A small-molecule ligand and the protein it binds are described below.
Small molecule (SMILES): Nc1ncnc2c1ncn2[C@@H]1O[C@H](CO)[C@@H](O)[C@H]1O

Binding-site contacts:
Ligand atom C5 contacts residue GLY101 of chain 1.B at 4.0 Å.
Ligand atom C2 contacts residue MET188 of chain 1.B at 3.5 Å (hydrophobic).
Ligand atom O5' contacts residue MET73 of chain 1.B at 4.0 Å.
Ligand atom N7 contacts residue GLY101 of chain 1.B at 3.5 Å (h-bond).
Ligand atom N6 contacts residue CYS214 of chain 1.B at 4.0 Å.
Ligand atom C5' contacts residue HIS13 of chain 1.C at 3.4 Å.
Ligand atom C2 contacts residue PHE168 of chain 1.B at 3.9 Å (hydrophobic).
Ligand atom N3 contacts residue MET188 of chain 1.B at 3.3 Å.
Ligand atom N3 contacts residue PHE168 of chain 1.B at 3.9 Å.
Ligand atom O3' contacts residue GLU189 of chain 1.B at 2.5 Å (salt-bridge).
Ligand atom C4 contacts residue PHE168 of chain 1.B at 4.1 Å (hydrophobic).
Ligand atom O2' contacts residue GLU187 of chain 1.B at 3.7 Å.
Ligand atom C2' contacts residue GLU189 of chain 1.B at 3.6 Å.
Ligand atom C2 contacts residue TYR167 of chain 1.B at 3.9 Å (hydrophobic).
Ligand atom C3' contacts residue MET188 of chain 1.B at 3.9 Å (hydrophobic).
Ligand atom O5' contacts residue ARG52 of chain 1.C at 3.8 Å.
Ligand atom C2' contacts residue MET188 of chain 1.B at 3.9 Å (hydrophobic).
Ligand atom N3 contacts residue GLU187 of chain 1.B at 3.9 Å.
Ligand atom O3' contacts residue MET73 of chain 1.B at 3.8 Å.
Ligand atom N9 contacts residue SER99 of chain 1.B at 3.7 Å.
Ligand atom N6 contacts residue VAL186 of chain 1.B at 3.5 Å.
Ligand atom C1' contacts residue SER99 of chain 1.B at 3.6 Å.
Ligand atom O5' contacts residue HIS13 of chain 1.C at 2.5 Å (h-bond).
Ligand atom N6 contacts residue GLY101 of chain 1.B at 4.1 Å.
Ligand atom C5' contacts residue PHE168 of chain 1.B at 3.6 Å (hydrophobic).
Ligand atom N1 contacts residue VAL186 of chain 1.B at 3.9 Å.
Ligand atom C5' contacts residue MET73 of chain 1.B at 3.8 Å (hydrophobic).
Ligand atom O2' contacts residue SER99 of chain 1.B at 4.1 Å.
Ligand atom O2' contacts residue MET188 of chain 1.B at 3.7 Å.
Ligand atom C8 contacts residue SER99 of chain 1.B at 3.5 Å.
Ligand atom C4' contacts residue ARG52 of chain 1.C at 3.7 Å.
Ligand atom O4' contacts residue ARG52 of chain 1.C at 4.1 Å.
Ligand atom C3' contacts residue GLU189 of chain 1.B at 3.6 Å.
Ligand atom O2' contacts residue ARG96 of chain 1.B at 3.7 Å.
Ligand atom C8 contacts residue ALA100 of chain 1.B at 3.7 Å (hydrophobic).
Ligand atom C6 contacts residue VAL186 of chain 1.B at 3.8 Å (hydrophobic).
Ligand atom O2' contacts residue GLU189 of chain 1.B at 2.5 Å (salt-bridge).
Ligand atom O5' contacts residue PHE168 of chain 1.B at 3.5 Å.
Ligand atom C5 contacts residue VAL186 of chain 1.B at 3.8 Å (hydrophobic).
Ligand atom N7 contacts residue ALA100 of chain 1.B at 3.7 Å.

Sequence of chain 1.C:
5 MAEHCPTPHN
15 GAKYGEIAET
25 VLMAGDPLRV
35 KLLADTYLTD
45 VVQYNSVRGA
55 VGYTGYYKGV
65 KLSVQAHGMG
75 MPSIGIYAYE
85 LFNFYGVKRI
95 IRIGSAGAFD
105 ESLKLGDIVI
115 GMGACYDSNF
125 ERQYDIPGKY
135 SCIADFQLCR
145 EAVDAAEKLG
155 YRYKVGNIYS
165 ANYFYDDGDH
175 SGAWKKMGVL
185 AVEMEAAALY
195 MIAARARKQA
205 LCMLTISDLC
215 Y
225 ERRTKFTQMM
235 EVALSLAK

Sequence of chain 1.B:
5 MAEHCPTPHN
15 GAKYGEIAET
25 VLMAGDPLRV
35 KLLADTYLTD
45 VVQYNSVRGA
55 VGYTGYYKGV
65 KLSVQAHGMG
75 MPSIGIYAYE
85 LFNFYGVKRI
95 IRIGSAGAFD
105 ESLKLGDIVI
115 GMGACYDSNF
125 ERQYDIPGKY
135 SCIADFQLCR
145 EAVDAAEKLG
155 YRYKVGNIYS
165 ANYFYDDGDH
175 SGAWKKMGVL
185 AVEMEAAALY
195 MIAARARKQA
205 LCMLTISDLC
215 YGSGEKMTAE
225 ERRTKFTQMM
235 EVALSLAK